A small-molecule ligand and the protein it binds are described below.
Small molecule (SMILES): CC(=O)N[C@@H]1[C@@H](O)[C@H](O)[C@@H](CO)O[C@H]1O

Sequence of chain 1.JA:
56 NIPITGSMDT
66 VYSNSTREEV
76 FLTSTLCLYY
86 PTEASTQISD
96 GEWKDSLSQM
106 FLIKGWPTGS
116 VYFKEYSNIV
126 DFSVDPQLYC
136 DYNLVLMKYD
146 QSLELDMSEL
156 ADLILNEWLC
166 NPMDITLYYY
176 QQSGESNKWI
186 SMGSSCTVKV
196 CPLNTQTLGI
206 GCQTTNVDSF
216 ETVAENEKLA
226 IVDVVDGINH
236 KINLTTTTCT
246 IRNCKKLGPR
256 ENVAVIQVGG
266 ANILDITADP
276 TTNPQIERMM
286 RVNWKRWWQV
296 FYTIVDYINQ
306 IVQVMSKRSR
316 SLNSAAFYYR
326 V

Binding-site contacts:
Ligand atom N2 contacts residue ASN69 of chain 1.JA at 2.9 Å (h-bond).
Ligand atom C7 contacts residue ASN69 of chain 1.JA at 3.9 Å.
Ligand atom C8 contacts residue ASN69 of chain 1.JA at 4.2 Å.
Ligand atom O5 contacts residue ASN69 of chain 1.JA at 2.4 Å (h-bond).
Ligand atom C1 contacts residue ASN69 of chain 1.JA at 1.4 Å.
Ligand atom C2 contacts residue ASN69 of chain 1.JA at 2.5 Å.
Ligand atom C5 contacts residue ASN69 of chain 1.JA at 3.6 Å.
Ligand atom C3 contacts residue ASN69 of chain 1.JA at 3.8 Å.
Ligand atom C4 contacts residue ASN69 of chain 1.JA at 4.2 Å.